Sequence of chain 1.C:
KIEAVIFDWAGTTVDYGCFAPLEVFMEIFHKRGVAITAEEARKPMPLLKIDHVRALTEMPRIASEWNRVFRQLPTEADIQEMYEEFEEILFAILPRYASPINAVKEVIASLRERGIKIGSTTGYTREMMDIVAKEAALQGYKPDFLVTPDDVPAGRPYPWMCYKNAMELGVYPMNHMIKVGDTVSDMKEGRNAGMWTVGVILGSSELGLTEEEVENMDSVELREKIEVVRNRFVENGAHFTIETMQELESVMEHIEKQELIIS

A protein and the small-molecule ligand that binds it are described below.
Small molecule (SMILES): CCS(=O)(=O)O

Binding-site contacts:
Ligand atom C2 contacts residue MG1 of chain 1.K at 3.6 Å.
Ligand atom O1 contacts residue ALA14 of chain 1.C at 2.5 Å (h-bond).
Ligand atom C2 contacts residue ALA14 of chain 1.C at 3.3 Å (hydrophobic).
Ligand atom S contacts residue GLY127 of chain 1.C at 3.9 Å.
Ligand atom O2 contacts residue ALA14 of chain 1.C at 4.2 Å.
Ligand atom O3 contacts residue TYR128 of chain 1.C at 3.1 Å (h-bond).
Ligand atom S contacts residue ASP12 of chain 1.C at 3.7 Å.
Ligand atom O1 contacts residue THR126 of chain 1.C at 3.6 Å.
Ligand atom O3 contacts residue ARG160 of chain 1.C at 3.5 Å (salt-bridge).
Ligand atom O1 contacts residue ASP12 of chain 1.C at 3.2 Å (salt-bridge).
Ligand atom O2 contacts residue ASP12 of chain 1.C at 3.3 Å (salt-bridge).
Ligand atom O3 contacts residue GLY127 of chain 1.C at 2.8 Å (h-bond).
Ligand atom O3 contacts residue THR126 of chain 1.C at 2.6 Å (h-bond).
Ligand atom C1 contacts residue TYR128 of chain 1.C at 4.0 Å (hydrophobic).
Ligand atom S contacts residue ALA14 of chain 1.C at 3.6 Å.
Ligand atom O2 contacts residue MG1 of chain 1.K at 2.6 Å.
Ligand atom C2 contacts residue TYR128 of chain 1.C at 4.1 Å (hydrophobic).
Ligand atom O2 contacts residue ARG160 of chain 1.C at 2.7 Å (salt-bridge).
Ligand atom O1 contacts residue ARG160 of chain 1.C at 4.1 Å.
Ligand atom C1 contacts residue LEU52 of chain 1.C at 4.5 Å (hydrophobic).
Ligand atom S contacts residue THR126 of chain 1.C at 3.6 Å.
Ligand atom O3 contacts residue ALA14 of chain 1.C at 4.4 Å.
Ligand atom O3 contacts residue ASP12 of chain 1.C at 4.4 Å.
Ligand atom C1 contacts residue ALA14 of chain 1.C at 4.4 Å (hydrophobic).
Ligand atom S contacts residue MG1 of chain 1.K at 3.1 Å.
Ligand atom O1 contacts residue TRP13 of chain 1.C at 3.6 Å.
Ligand atom O1 contacts residue MG1 of chain 1.K at 2.9 Å.
Ligand atom O2 contacts residue GLY127 of chain 1.C at 4.2 Å.
Ligand atom C2 contacts residue CYS22 of chain 1.C at 4.4 Å (hydrophobic).
Ligand atom C1 contacts residue MET49 of chain 1.C at 3.8 Å (hydrophobic).
Ligand atom S contacts residue ARG160 of chain 1.C at 3.5 Å (salt-bridge).